Sequence of chain 2.A:
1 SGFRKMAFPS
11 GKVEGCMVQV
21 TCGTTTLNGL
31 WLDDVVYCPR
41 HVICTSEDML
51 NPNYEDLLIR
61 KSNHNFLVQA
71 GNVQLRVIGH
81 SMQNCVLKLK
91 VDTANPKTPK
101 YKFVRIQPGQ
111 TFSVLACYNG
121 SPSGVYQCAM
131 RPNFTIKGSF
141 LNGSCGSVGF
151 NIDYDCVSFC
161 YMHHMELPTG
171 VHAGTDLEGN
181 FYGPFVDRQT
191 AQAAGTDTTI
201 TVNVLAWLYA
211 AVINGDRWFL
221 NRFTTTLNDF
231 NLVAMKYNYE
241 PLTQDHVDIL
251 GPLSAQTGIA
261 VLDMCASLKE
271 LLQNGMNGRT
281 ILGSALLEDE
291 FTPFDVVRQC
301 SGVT

The small molecule below binds the protein below.
Small molecule (SMILES): CCOC(=O)CCNC(=O)[C@@H](c1cccnc1)N(C(=O)CC)c1ccc(C(C)(C)C)cc1

Binding-site contacts:
Ligand atom C8 contacts residue CYS145 of chain 1.A at 1.6 Å (hydrophobic).
Ligand atom C20 contacts residue ASN142 of chain 1.A at 3.8 Å.
Ligand atom C12 contacts residue HIS164 of chain 1.A at 3.6 Å.
Ligand atom C6 contacts residue ASN142 of chain 1.A at 3.7 Å.
Ligand atom C1 contacts residue ARG188 of chain 1.A at 3.2 Å.
Ligand atom C9 contacts residue HIS41 of chain 1.A at 2.8 Å.
Ligand atom C18 contacts residue HIS41 of chain 1.A at 3.7 Å.
Ligand atom C23 contacts residue PHE140 of chain 1.A at 3.4 Å (hydrophobic).
Ligand atom C1 contacts residue GLN192 of chain 1.A at 3.6 Å.
Ligand atom N2 contacts residue HIS163 of chain 1.A at 2.8 Å (h-bond).
Ligand atom C21 contacts residue HIS163 of chain 1.A at 3.6 Å.
Ligand atom C21 contacts residue GLU166 of chain 1.A at 3.8 Å.
Ligand atom O contacts residue ARG188 of chain 1.A at 3.7 Å.
Ligand atom C12 contacts residue HIS41 of chain 1.A at 3.5 Å.
Ligand atom O2 contacts residue MET165 of chain 1.A at 3.5 Å.
Ligand atom N1 contacts residue CYS145 of chain 1.A at 3.7 Å.
Ligand atom C24 contacts residue ASN142 of chain 1.A at 3.3 Å.
Ligand atom C22 contacts residue PHE140 of chain 1.A at 3.1 Å (hydrophobic).
Ligand atom C23 contacts residue LEU141 of chain 1.A at 3.6 Å (hydrophobic).
Ligand atom C7 contacts residue CYS145 of chain 1.A at 3.1 Å (hydrophobic).
Ligand atom C11 contacts residue HIS164 of chain 1.A at 3.1 Å.
Ligand atom O2 contacts residue GLU166 of chain 1.A at 2.9 Å (salt-bridge).
Ligand atom C contacts residue THR190 of chain 1.A at 3.3 Å.
Ligand atom O1 contacts residue MET165 of chain 1.A at 3.2 Å.
Ligand atom C22 contacts residue GLU166 of chain 1.A at 3.8 Å.
Ligand atom C contacts residue PRO168 of chain 1.A at 3.8 Å (hydrophobic).
Ligand atom O contacts residue GLN189 of chain 1.A at 3.5 Å.
Ligand atom O3 contacts residue GLY143 of chain 1.A at 3.3 Å (h-bond).
Ligand atom C18 contacts residue ASP187 of chain 1.A at 3.5 Å.
Ligand atom C2 contacts residue GLU166 of chain 1.A at 3.5 Å.
Ligand atom C22 contacts residue LEU141 of chain 1.A at 3.6 Å (hydrophobic).
Ligand atom C17 contacts residue MET49 of chain 1.A at 3.8 Å (hydrophobic).
Ligand atom C11 contacts residue HIS41 of chain 1.A at 3.4 Å.
Ligand atom C19 contacts residue HIS41 of chain 1.A at 3.8 Å.
Ligand atom C22 contacts residue HIS163 of chain 1.A at 3.7 Å.
Ligand atom C17 contacts residue GLN189 of chain 1.A at 3.5 Å.
Ligand atom C9 contacts residue CYS145 of chain 1.A at 1.8 Å (hydrophobic).
Ligand atom O1 contacts residue GLU166 of chain 1.A at 2.9 Å (salt-bridge).
Ligand atom C contacts residue GLN192 of chain 1.A at 3.7 Å.
Ligand atom O3 contacts residue ASN142 of chain 1.A at 3.1 Å (h-bond).

Sequence of chain 1.A:
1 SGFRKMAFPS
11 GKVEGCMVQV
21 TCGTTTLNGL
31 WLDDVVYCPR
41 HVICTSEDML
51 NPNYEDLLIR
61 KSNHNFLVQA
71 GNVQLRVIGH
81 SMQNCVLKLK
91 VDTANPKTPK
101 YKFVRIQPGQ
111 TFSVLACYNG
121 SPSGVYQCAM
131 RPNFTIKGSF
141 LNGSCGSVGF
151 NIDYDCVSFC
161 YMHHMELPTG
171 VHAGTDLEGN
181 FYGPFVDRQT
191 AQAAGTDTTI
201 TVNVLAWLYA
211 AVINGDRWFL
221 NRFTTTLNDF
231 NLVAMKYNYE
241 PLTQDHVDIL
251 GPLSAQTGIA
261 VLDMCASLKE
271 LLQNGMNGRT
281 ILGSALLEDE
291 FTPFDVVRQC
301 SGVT